A protein and the small-molecule ligand that binds it are described below.
Small molecule (SMILES): O=C(O)[C@@H]1Cc2c([nH]c3ccccc23)CN1

Sequence of chain 1.A:
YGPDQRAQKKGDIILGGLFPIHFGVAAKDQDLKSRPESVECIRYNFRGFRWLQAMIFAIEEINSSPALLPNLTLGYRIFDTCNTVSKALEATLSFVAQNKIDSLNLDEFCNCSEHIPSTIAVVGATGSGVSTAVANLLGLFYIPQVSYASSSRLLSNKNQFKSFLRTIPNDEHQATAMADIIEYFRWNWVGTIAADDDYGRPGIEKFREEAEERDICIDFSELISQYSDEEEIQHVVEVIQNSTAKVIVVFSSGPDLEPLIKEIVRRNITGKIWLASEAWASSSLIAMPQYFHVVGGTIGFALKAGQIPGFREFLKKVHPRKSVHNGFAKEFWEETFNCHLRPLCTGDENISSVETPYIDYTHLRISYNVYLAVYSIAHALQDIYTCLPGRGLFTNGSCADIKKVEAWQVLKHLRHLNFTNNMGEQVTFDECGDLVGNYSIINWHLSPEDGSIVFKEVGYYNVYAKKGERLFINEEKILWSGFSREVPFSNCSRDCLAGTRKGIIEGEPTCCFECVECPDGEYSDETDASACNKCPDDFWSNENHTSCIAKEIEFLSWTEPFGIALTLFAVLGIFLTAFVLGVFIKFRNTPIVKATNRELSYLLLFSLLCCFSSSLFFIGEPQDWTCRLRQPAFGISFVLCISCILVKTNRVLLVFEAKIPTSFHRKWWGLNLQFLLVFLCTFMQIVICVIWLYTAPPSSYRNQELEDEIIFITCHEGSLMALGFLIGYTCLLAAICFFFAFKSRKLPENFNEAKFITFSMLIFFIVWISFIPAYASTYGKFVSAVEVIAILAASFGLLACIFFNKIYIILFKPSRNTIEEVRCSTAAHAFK

Binding-site contacts:
Ligand atom CA contacts residue ALA168 of chain 1.A at 3.5 Å (hydrophobic).
Ligand atom CD1 contacts residue ALA168 of chain 1.A at 3.7 Å (hydrophobic).
Ligand atom CG contacts residue ALA168 of chain 1.A at 4.0 Å (hydrophobic).
Ligand atom C contacts residue TYR218 of chain 1.A at 3.5 Å (hydrophobic).
Ligand atom OXT contacts residue GLY146 of chain 1.A at 3.6 Å.
Ligand atom O1 contacts residue SER170 of chain 1.A at 3.2 Å (h-bond).
Ligand atom CZ2 contacts residue ALA298 of chain 1.A at 3.9 Å (hydrophobic).
Ligand atom NE1 contacts residue GLU297 of chain 1.A at 2.6 Å (salt-bridge).
Ligand atom OXT contacts residue SER147 of chain 1.A at 3.5 Å (h-bond).
Ligand atom CE3 contacts residue THR145 of chain 1.A at 3.6 Å.
Ligand atom CZ2 contacts residue ARG66 of chain 1.A at 3.8 Å.
Ligand atom NE1 contacts residue ALA298 of chain 1.A at 3.6 Å.
Ligand atom O1 contacts residue TYR218 of chain 1.A at 3.4 Å.
Ligand atom C9 contacts residue GLU297 of chain 1.A at 3.7 Å.
Ligand atom O1 contacts residue SER169 of chain 1.A at 3.5 Å.
Ligand atom C contacts residue THR145 of chain 1.A at 3.6 Å.
Ligand atom N contacts residue TYR218 of chain 1.A at 4.0 Å.
Ligand atom CE2 contacts residue ALA298 of chain 1.A at 3.8 Å (hydrophobic).
Ligand atom O1 contacts residue ALA168 of chain 1.A at 3.8 Å.
Ligand atom CH2 contacts residue ARG66 of chain 1.A at 3.7 Å.
Ligand atom O1 contacts residue THR145 of chain 1.A at 4.0 Å.
Ligand atom O1 contacts residue SER147 of chain 1.A at 2.4 Å (h-bond).
Ligand atom CE2 contacts residue GLU297 of chain 1.A at 3.7 Å.
Ligand atom CB contacts residue ALA168 of chain 1.A at 4.0 Å (hydrophobic).
Ligand atom C contacts residue SER147 of chain 1.A at 3.4 Å.
Ligand atom OXT contacts residue THR145 of chain 1.A at 3.5 Å (h-bond).
Ligand atom CD1 contacts residue GLU297 of chain 1.A at 3.4 Å.
Ligand atom N contacts residue SER170 of chain 1.A at 3.0 Å (h-bond).
Ligand atom CG contacts residue ALA298 of chain 1.A at 3.9 Å (hydrophobic).
Ligand atom CB contacts residue THR145 of chain 1.A at 3.7 Å.
Ligand atom CZ3 contacts residue TRP70 of chain 1.A at 3.8 Å (hydrophobic).
Ligand atom CH2 contacts residue TRP70 of chain 1.A at 3.7 Å (hydrophobic).
Ligand atom CD1 contacts residue ALA298 of chain 1.A at 3.9 Å (hydrophobic).
Ligand atom C contacts residue ALA168 of chain 1.A at 4.0 Å (hydrophobic).
Ligand atom CA contacts residue TYR218 of chain 1.A at 3.8 Å (hydrophobic).
Ligand atom OXT contacts residue TYR218 of chain 1.A at 3.9 Å.
Ligand atom C9 contacts residue SER170 of chain 1.A at 3.5 Å.
Ligand atom C9 contacts residue ALA168 of chain 1.A at 3.1 Å (hydrophobic).
Ligand atom CA contacts residue SER170 of chain 1.A at 4.0 Å.
Ligand atom N contacts residue ALA168 of chain 1.A at 2.4 Å (h-bond).